Binding-site contacts:
Ligand atom CB contacts residue LEU104 of chain 5.A at 4.2 Å (hydrophobic).
Ligand atom O3 contacts residue ARG123 of chain 5.A at 2.8 Å (salt-bridge).
Ligand atom C contacts residue GLY101 of chain 5.A at 3.2 Å.
Ligand atom CB contacts residue GLY101 of chain 5.A at 3.3 Å.
Ligand atom OXT contacts residue ASP124 of chain 5.A at 3.0 Å (salt-bridge).
Ligand atom C contacts residue ASP102 of chain 5.A at 3.6 Å.
Ligand atom C contacts residue PHE100 of chain 5.A at 4.2 Å (hydrophobic).
Ligand atom CB contacts residue MG1 of chain 5.B at 4.3 Å.
Ligand atom CA contacts residue MG1 of chain 5.B at 2.8 Å.
Ligand atom O contacts residue ASP102 of chain 5.A at 3.9 Å.
Ligand atom O contacts residue PHE100 of chain 5.A at 4.2 Å.
Ligand atom CA contacts residue PHE100 of chain 5.A at 3.9 Å (hydrophobic).
Ligand atom O3 contacts residue PHE100 of chain 5.A at 4.4 Å.
Ligand atom C contacts residue MG1 of chain 5.B at 2.9 Å.
Ligand atom O contacts residue LEU103 of chain 5.A at 3.5 Å (h-bond).
Ligand atom CB contacts residue TYR99 of chain 5.A at 3.8 Å (hydrophobic).
Ligand atom C contacts residue ASP124 of chain 5.A at 3.7 Å.
Ligand atom CA contacts residue ASP102 of chain 5.A at 4.5 Å.
Ligand atom CA contacts residue ASP124 of chain 5.A at 3.8 Å.
Ligand atom CB contacts residue ARG123 of chain 5.A at 4.1 Å.
Ligand atom CB contacts residue PHE100 of chain 5.A at 3.5 Å (hydrophobic).
Ligand atom OXT contacts residue LEU104 of chain 5.A at 4.3 Å.
Ligand atom OXT contacts residue GLY101 of chain 5.A at 3.3 Å.
Ligand atom OXT contacts residue ASP102 of chain 5.A at 3.1 Å (salt-bridge).
Ligand atom CB contacts residue ASN71 of chain 5.A at 4.1 Å.
Ligand atom O3 contacts residue MG1 of chain 5.B at 2.1 Å.
Ligand atom O contacts residue GLY101 of chain 5.A at 3.1 Å (h-bond).
Ligand atom O contacts residue MG1 of chain 5.B at 4.1 Å.
Ligand atom OXT contacts residue MG1 of chain 5.B at 2.1 Å.
Ligand atom CA contacts residue GLY101 of chain 5.A at 3.2 Å.
Ligand atom O contacts residue LEU104 of chain 5.A at 3.0 Å (h-bond).
Ligand atom O3 contacts residue GLY101 of chain 5.A at 3.8 Å.
Ligand atom O3 contacts residue ASP124 of chain 5.A at 3.2 Å (salt-bridge).
Ligand atom OXT contacts residue LEU103 of chain 5.A at 3.0 Å (h-bond).
Ligand atom C contacts residue LEU104 of chain 5.A at 4.1 Å (hydrophobic).
Ligand atom C contacts residue LEU103 of chain 5.A at 3.7 Å (hydrophobic).
Ligand atom CA contacts residue ARG123 of chain 5.A at 3.8 Å.

Sequence of chain 5.A:
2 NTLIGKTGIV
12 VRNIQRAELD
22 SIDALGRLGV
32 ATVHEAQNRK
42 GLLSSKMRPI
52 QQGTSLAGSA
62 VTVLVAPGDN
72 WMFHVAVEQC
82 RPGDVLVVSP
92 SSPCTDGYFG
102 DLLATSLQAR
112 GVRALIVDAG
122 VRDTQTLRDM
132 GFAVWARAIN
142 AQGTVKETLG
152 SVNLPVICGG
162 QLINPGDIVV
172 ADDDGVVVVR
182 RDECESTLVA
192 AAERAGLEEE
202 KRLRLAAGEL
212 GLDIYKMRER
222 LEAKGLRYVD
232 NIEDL

A protein and the small-molecule ligand that binds it are described below.
Small molecule (SMILES): CC(=O)C(=O)O